Binding-site contacts:
Ligand atom O5 contacts residue LYS551 of chain 1.A at 4.5 Å.
Ligand atom O7 contacts residue THR545 of chain 1.A at 3.4 Å (h-bond).
Ligand atom O7 contacts residue ASN555 of chain 1.A at 4.5 Å.
Ligand atom C2 contacts residue ASN555 of chain 1.A at 2.5 Å.
Ligand atom C8 contacts residue THR545 of chain 1.A at 3.7 Å.
Ligand atom C8 contacts residue LYS551 of chain 1.A at 3.3 Å.
Ligand atom C5 contacts residue ASN555 of chain 1.A at 3.6 Å.
Ligand atom C4 contacts residue ASN555 of chain 1.A at 4.2 Å.
Ligand atom O5 contacts residue ASN555 of chain 1.A at 2.3 Å (h-bond).
Ligand atom O6 contacts residue LYS551 of chain 1.A at 3.1 Å (salt-bridge).
Ligand atom C7 contacts residue ASN555 of chain 1.A at 3.6 Å.
Ligand atom N2 contacts residue ASN555 of chain 1.A at 2.9 Å (h-bond).
Ligand atom C6 contacts residue LYS551 of chain 1.A at 4.4 Å.
Ligand atom C1 contacts residue ASN555 of chain 1.A at 1.4 Å.
Ligand atom C3 contacts residue ASN555 of chain 1.A at 3.8 Å.
Ligand atom C7 contacts residue THR545 of chain 1.A at 3.8 Å.
Ligand atom C8 contacts residue ASN555 of chain 1.A at 4.0 Å.

Sequence of chain 1.A:
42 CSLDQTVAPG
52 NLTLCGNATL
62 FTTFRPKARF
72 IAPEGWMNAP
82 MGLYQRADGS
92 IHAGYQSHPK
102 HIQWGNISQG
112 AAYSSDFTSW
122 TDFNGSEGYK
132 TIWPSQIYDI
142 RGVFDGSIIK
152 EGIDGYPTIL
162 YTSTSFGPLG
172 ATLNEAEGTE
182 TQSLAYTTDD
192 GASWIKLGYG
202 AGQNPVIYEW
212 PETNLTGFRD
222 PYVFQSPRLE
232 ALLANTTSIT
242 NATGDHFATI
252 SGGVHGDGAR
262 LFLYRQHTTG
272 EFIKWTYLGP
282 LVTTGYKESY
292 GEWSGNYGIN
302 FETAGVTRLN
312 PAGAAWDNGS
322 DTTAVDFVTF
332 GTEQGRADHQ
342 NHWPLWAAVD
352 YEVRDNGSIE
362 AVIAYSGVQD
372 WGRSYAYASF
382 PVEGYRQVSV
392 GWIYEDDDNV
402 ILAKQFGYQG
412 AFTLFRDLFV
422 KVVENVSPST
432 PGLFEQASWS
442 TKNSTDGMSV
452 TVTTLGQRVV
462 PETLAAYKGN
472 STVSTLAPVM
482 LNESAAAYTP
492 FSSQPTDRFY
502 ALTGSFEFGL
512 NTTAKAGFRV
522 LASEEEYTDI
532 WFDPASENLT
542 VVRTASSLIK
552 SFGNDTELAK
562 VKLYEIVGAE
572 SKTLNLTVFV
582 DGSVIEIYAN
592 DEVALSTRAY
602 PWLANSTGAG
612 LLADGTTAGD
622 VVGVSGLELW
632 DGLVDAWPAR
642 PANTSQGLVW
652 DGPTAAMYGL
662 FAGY

This protein binds this small molecule.
Small molecule (SMILES): CC(=O)N[C@@H]1[C@@H](O)[C@H](O)[C@@H](CO)O[C@H]1O